Sequence of chain 1.G:
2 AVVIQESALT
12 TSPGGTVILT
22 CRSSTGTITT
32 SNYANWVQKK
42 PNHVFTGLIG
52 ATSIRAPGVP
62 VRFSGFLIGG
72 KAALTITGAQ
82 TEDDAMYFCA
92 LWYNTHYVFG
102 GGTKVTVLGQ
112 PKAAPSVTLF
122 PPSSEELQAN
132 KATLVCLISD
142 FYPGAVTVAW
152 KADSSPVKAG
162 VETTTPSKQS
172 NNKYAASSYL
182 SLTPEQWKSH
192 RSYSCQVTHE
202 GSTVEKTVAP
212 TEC

This protein binds this small molecule.
Small molecule (SMILES): CN1[C@H]2CC[C@@H]1[C@@H](C(=O)O)[C@@H](OC(=O)c1ccccc1)C2

Binding-site contacts:
Ligand atom C6 contacts residue GLU99 of chain 1.H at 4.2 Å.
Ligand atom C12 contacts residue LEU100 of chain 1.H at 3.6 Å (hydrophobic).
Ligand atom O1 contacts residue GLU99 of chain 1.H at 3.6 Å (salt-bridge).
Ligand atom C15 contacts residue TYR34 of chain 1.G at 3.9 Å (hydrophobic).
Ligand atom O2 contacts residue TYR98 of chain 1.G at 3.6 Å.
Ligand atom C8 contacts residue TYR98 of chain 1.G at 4.2 Å (hydrophobic).
Ligand atom O2 contacts residue GLU99 of chain 1.H at 3.6 Å.
Ligand atom C1 contacts residue TYR34 of chain 1.G at 3.6 Å (hydrophobic).
Ligand atom C10 contacts residue GLU99 of chain 1.H at 4.0 Å.
Ligand atom C3 contacts residue GLU99 of chain 1.H at 3.5 Å.
Ligand atom O2 contacts residue ALA52 of chain 1.G at 3.7 Å.
Ligand atom C14 contacts residue GLU99 of chain 1.H at 3.7 Å.
Ligand atom C16 contacts residue TRP33 of chain 1.H at 3.8 Å (hydrophobic).
Ligand atom C14 contacts residue GLY51 of chain 1.G at 3.8 Å.
Ligand atom O1 contacts residue TYR98 of chain 1.G at 4.3 Å.
Ligand atom C3 contacts residue TYR98 of chain 1.G at 3.6 Å (hydrophobic).
Ligand atom C11 contacts residue GLU99 of chain 1.H at 4.3 Å.
Ligand atom C8 contacts residue GLU99 of chain 1.H at 3.5 Å.
Ligand atom C13 contacts residue LEU100 of chain 1.H at 3.6 Å (hydrophobic).
Ligand atom C4 contacts residue TRP33 of chain 1.H at 3.5 Å (hydrophobic).
Ligand atom C5 contacts residue ASN50 of chain 1.H at 4.0 Å.
Ligand atom C13 contacts residue GLY51 of chain 1.G at 4.2 Å.
Ligand atom C6 contacts residue TRP93 of chain 1.G at 3.6 Å (hydrophobic).
Ligand atom C13 contacts residue GLU99 of chain 1.H at 4.1 Å.
Ligand atom O3 contacts residue TYR34 of chain 1.G at 3.5 Å.
Ligand atom C4 contacts residue GLU99 of chain 1.H at 3.5 Å.
Ligand atom C6 contacts residue TYR98 of chain 1.G at 3.5 Å (hydrophobic).
Ligand atom N1 contacts residue TRP33 of chain 1.H at 3.9 Å.
Ligand atom C16 contacts residue TRP93 of chain 1.G at 4.0 Å (hydrophobic).
Ligand atom C2 contacts residue TYR34 of chain 1.G at 3.7 Å (hydrophobic).
Ligand atom C7 contacts residue TYR34 of chain 1.G at 3.5 Å (hydrophobic).
Ligand atom O4 contacts residue TRP33 of chain 1.H at 3.8 Å.
Ligand atom C7 contacts residue TYR98 of chain 1.G at 3.7 Å (hydrophobic).
Ligand atom C5 contacts residue TRP33 of chain 1.H at 3.7 Å (hydrophobic).
Ligand atom C14 contacts residue ALA52 of chain 1.G at 3.7 Å (hydrophobic).
Ligand atom C6 contacts residue ASN50 of chain 1.H at 4.0 Å.
Ligand atom C7 contacts residue TRP93 of chain 1.G at 3.4 Å (hydrophobic).
Ligand atom O2 contacts residue TYR34 of chain 1.G at 4.0 Å.
Ligand atom C4 contacts residue TYR98 of chain 1.G at 4.3 Å (hydrophobic).
Ligand atom C9 contacts residue GLU99 of chain 1.H at 3.6 Å.

Sequence of chain 1.H:
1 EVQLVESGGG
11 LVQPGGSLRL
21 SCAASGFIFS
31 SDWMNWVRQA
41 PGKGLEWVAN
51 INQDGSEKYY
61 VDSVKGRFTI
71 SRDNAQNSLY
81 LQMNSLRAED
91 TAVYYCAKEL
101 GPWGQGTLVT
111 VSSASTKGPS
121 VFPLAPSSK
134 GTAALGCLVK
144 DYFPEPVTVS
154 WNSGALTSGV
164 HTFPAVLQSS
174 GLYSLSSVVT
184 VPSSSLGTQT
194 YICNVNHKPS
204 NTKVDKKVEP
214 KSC